Sequence of chain 1.B:
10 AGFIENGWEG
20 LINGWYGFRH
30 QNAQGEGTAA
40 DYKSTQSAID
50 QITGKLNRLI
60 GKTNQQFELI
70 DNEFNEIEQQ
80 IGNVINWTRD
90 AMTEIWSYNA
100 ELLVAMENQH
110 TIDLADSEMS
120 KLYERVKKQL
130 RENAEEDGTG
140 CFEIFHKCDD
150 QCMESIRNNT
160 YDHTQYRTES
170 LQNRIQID

Binding-site contacts:
Ligand atom C2 contacts residue ASN85 of chain 1.B at 2.3 Å.
Ligand atom C5 contacts residue ARG301 of chain 1.A at 3.6 Å.
Ligand atom O5 contacts residue ARG301 of chain 1.A at 3.6 Å (salt-bridge).
Ligand atom C7 contacts residue GLY81 of chain 1.B at 4.5 Å.
Ligand atom N2 contacts residue ASN85 of chain 1.B at 2.8 Å (h-bond).
Ligand atom O5 contacts residue ASN85 of chain 1.B at 2.4 Å (h-bond).
Ligand atom C1 contacts residue ASN85 of chain 1.B at 1.4 Å.
Ligand atom O7 contacts residue ASN85 of chain 1.B at 3.9 Å.
Ligand atom C8 contacts residue ASN82 of chain 1.B at 3.3 Å.
Ligand atom C5 contacts residue ASN85 of chain 1.B at 3.6 Å.
Ligand atom N2 contacts residue GLY81 of chain 1.B at 4.4 Å.
Ligand atom C7 contacts residue ASN85 of chain 1.B at 3.5 Å.
Ligand atom O6 contacts residue ASN85 of chain 1.B at 4.2 Å.
Ligand atom C4 contacts residue ASN85 of chain 1.B at 4.1 Å.
Ligand atom O7 contacts residue ASN82 of chain 1.B at 3.4 Å (h-bond).
Ligand atom C1 contacts residue ARG301 of chain 1.A at 4.1 Å.
Ligand atom C8 contacts residue GLY81 of chain 1.B at 4.0 Å.
Ligand atom C7 contacts residue ASN82 of chain 1.B at 3.5 Å.
Ligand atom C6 contacts residue ARG301 of chain 1.A at 3.9 Å.
Ligand atom C8 contacts residue GLN78 of chain 1.B at 3.6 Å.
Ligand atom O6 contacts residue ARG301 of chain 1.A at 3.0 Å (salt-bridge).
Ligand atom C3 contacts residue ASN85 of chain 1.B at 3.6 Å.

This small molecule binds to this protein.
Small molecule (SMILES): CC(=O)N[C@@H]1[C@@H](O)[C@H](O)[C@@H](CO)O[C@H]1O

Sequence of chain 1.A:
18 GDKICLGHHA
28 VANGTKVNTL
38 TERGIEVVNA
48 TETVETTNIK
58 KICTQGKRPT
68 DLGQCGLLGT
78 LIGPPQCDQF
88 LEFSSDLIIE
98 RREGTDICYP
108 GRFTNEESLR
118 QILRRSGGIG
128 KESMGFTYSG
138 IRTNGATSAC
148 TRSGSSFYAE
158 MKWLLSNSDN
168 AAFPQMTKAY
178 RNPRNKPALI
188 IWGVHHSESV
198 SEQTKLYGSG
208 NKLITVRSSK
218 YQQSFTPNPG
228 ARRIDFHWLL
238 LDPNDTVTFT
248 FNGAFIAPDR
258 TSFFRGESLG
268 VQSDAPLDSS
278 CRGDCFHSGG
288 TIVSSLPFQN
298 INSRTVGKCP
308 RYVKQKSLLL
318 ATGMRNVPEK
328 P